Sequence of chain 5.D:
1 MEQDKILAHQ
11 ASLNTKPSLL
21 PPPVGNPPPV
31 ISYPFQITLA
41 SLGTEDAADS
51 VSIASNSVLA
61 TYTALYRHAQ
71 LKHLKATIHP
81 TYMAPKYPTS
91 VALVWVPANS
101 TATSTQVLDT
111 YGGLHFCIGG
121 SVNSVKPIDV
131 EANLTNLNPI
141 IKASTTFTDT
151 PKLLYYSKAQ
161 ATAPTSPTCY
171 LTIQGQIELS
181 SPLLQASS

Binding-site contacts:
Ligand atom C6 contacts residue VAL94 of chain 5.C at 1.8 Å (hydrophobic).
Ligand atom O4 contacts residue GLU131 of chain 5.C at 2.6 Å (salt-bridge).
Ligand atom O2 contacts residue VAL94 of chain 5.C at 1.5 Å.
Ligand atom O5' contacts residue ASN133 of chain 5.C at 2.9 Å (h-bond).
Ligand atom O2' contacts residue TRP95 of chain 5.C at 2.5 Å.
Ligand atom N1 contacts residue GLY112 of chain 5.C at 2.9 Å (h-bond).
Ligand atom C2 contacts residue LEU93 of chain 5.C at 2.0 Å (hydrophobic).
Ligand atom C2 contacts residue VAL94 of chain 5.C at 1.7 Å (hydrophobic).
Ligand atom O4' contacts residue TRP95 of chain 5.C at 2.8 Å (h-bond).
Ligand atom C6 contacts residue GLY112 of chain 5.C at 2.2 Å.
Ligand atom C6 contacts residue GLY113 of chain 5.C at 1.8 Å.
Ligand atom C4' contacts residue TRP95 of chain 5.C at 3.0 Å (hydrophobic).
Ligand atom N3 contacts residue LEU93 of chain 5.C at 1.6 Å (h-bond).
Ligand atom N3 contacts residue VAL94 of chain 5.C at 2.3 Å.
Ligand atom O3' contacts residue GLU131 of chain 5.C at 2.8 Å (salt-bridge).
Ligand atom C4 contacts residue LEU93 of chain 5.C at 2.9 Å (hydrophobic).
Ligand atom C2 contacts residue GLY113 of chain 5.C at 2.8 Å.
Ligand atom C5 contacts residue GLY113 of chain 5.C at 1.2 Å.
Ligand atom C6 contacts residue TYR111 of chain 5.C at 3.1 Å (hydrophobic).
Ligand atom C4 contacts residue VAL107 of chain 5.C at 2.6 Å (hydrophobic).
Ligand atom N1 contacts residue VAL94 of chain 5.C at 1.9 Å.
Ligand atom N3 contacts residue LEU114 of chain 5.C at 2.9 Å (h-bond).
Ligand atom C1' contacts residue VAL94 of chain 5.C at 2.6 Å (hydrophobic).
Ligand atom C4 contacts residue GLY113 of chain 5.C at 1.2 Å.
Ligand atom C4 contacts residue VAL94 of chain 5.C at 2.8 Å (hydrophobic).
Ligand atom C5 contacts residue GLY112 of chain 5.C at 2.6 Å.
Ligand atom O2 contacts residue LEU93 of chain 5.C at 1.9 Å (h-bond).
Ligand atom C5 contacts residue THR110 of chain 5.C at 2.9 Å.
Ligand atom O4 contacts residue GLY113 of chain 5.C at 2.0 Å.
Ligand atom C5 contacts residue VAL94 of chain 5.C at 2.5 Å (hydrophobic).
Ligand atom N3 contacts residue VAL107 of chain 5.C at 2.9 Å.
Ligand atom OP1 contacts residue ASN136 of chain 5.C at 2.4 Å (h-bond).
Ligand atom O4 contacts residue VAL107 of chain 5.C at 1.8 Å.
Ligand atom O4 contacts residue LEU114 of chain 5.C at 2.8 Å (h-bond).
Ligand atom O4' contacts residue VAL94 of chain 5.C at 2.7 Å.
Ligand atom N3 contacts residue GLY113 of chain 5.C at 2.1 Å.
Ligand atom OP2 contacts residue ASN133 of chain 5.C at 2.5 Å.
Ligand atom N1 contacts residue GLY113 of chain 5.C at 2.8 Å.
Ligand atom C1' contacts residue TRP95 of chain 5.C at 2.4 Å (hydrophobic).
Ligand atom C4 contacts residue LEU114 of chain 5.C at 2.8 Å (hydrophobic).

A small-molecule ligand and the protein it binds are described below.
Small molecule (SMILES): O=c1ccn([C@@H]2O[C@H](CO[P](=O)(O)O[C@H]3[C@@H](O)[C@H](n4ccc(=O)[nH]c4=O)O[C@@H]3COP(=O)(O)O)[C@@H](O)[C@H]2O)c(=O)[nH]1

Sequence of chain 5.C:
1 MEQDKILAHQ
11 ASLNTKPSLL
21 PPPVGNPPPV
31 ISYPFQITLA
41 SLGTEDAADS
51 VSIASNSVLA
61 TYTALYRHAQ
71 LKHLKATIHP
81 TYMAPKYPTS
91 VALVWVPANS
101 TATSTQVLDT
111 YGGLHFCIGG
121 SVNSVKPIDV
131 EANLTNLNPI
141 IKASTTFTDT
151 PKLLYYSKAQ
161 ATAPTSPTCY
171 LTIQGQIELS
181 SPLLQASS

Sequence of chain 1.C:
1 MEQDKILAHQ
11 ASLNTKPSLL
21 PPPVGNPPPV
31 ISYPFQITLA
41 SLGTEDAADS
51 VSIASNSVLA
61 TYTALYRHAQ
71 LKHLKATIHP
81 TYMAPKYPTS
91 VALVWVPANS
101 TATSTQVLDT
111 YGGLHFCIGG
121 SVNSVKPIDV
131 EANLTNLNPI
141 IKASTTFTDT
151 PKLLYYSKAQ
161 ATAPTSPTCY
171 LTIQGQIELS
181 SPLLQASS